Sequence of chain 2.A:
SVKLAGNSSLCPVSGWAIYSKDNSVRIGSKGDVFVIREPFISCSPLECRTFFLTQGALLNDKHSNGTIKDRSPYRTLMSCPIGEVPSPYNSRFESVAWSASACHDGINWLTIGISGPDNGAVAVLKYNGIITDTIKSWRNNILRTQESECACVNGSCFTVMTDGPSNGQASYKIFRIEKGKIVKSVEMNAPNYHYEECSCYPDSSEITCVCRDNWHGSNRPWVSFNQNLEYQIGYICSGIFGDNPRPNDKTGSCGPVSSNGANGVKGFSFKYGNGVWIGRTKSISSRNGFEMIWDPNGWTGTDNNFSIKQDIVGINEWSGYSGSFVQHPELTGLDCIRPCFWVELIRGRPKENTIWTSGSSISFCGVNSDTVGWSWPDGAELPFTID

Binding-site contacts:
Ligand atom C7 contacts residue ASN65 of chain 2.A at 3.2 Å.
Ligand atom C8 contacts residue ILE355 of chain 2.A at 3.8 Å (hydrophobic).
Ligand atom C8 contacts residue ILE386 of chain 2.A at 4.2 Å (hydrophobic).
Ligand atom C1 contacts residue ASN65 of chain 2.A at 1.4 Å.
Ligand atom C5 contacts residue ASN65 of chain 2.A at 3.7 Å.
Ligand atom O7 contacts residue ASN65 of chain 2.A at 3.3 Å (h-bond).
Ligand atom C7 contacts residue ILE355 of chain 2.A at 4.3 Å (hydrophobic).
Ligand atom C3 contacts residue ASN65 of chain 2.A at 3.8 Å.
Ligand atom C8 contacts residue LYS62 of chain 2.A at 4.4 Å.
Ligand atom C2 contacts residue ASN65 of chain 2.A at 2.4 Å.
Ligand atom C4 contacts residue ASN65 of chain 2.A at 4.3 Å.
Ligand atom O7 contacts residue LYS62 of chain 2.A at 3.8 Å.
Ligand atom C1 contacts residue EDO1 of chain 2.M at 3.9 Å.
Ligand atom C8 contacts residue ASN65 of chain 2.A at 4.4 Å.
Ligand atom C5 contacts residue EDO1 of chain 2.M at 4.4 Å.
Ligand atom N2 contacts residue ASN65 of chain 2.A at 2.9 Å (h-bond).
Ligand atom O5 contacts residue EDO1 of chain 2.M at 4.2 Å.
Ligand atom O5 contacts residue ASN65 of chain 2.A at 2.4 Å (h-bond).

A protein and the small-molecule ligand that binds it are described below.
Small molecule (SMILES): CC(=O)N[C@@H]1[C@@H](O)[C@H](O)[C@@H](CO)O[C@H]1O